A protein and the small-molecule ligand that binds it are described below.
Small molecule (SMILES): CC(=O)N[C@H]1[C@H](O[C@H]2[C@H](O)[C@@H](NC(C)=O)CO[C@@H]2CO)O[C@H](CO)[C@@H](O[C@@H]2O[C@H](CO)[C@@H](O)[C@H](O)[C@@H]2O)[C@@H]1O

Binding-site contacts:
Ligand atom O6 contacts residue GLN580 of chain 1.A at 3.5 Å (h-bond).
Ligand atom O7 contacts residue ASN331 of chain 1.A at 3.5 Å (h-bond).
Ligand atom C2 contacts residue ASN331 of chain 1.A at 2.6 Å.
Ligand atom C3 contacts residue ASN331 of chain 1.A at 3.8 Å.
Ligand atom C4 contacts residue ASN331 of chain 1.A at 4.3 Å.
Ligand atom C7 contacts residue ASN331 of chain 1.A at 3.4 Å.
Ligand atom C5 contacts residue ASN331 of chain 1.A at 3.7 Å.
Ligand atom C6 contacts residue GLN580 of chain 1.A at 4.0 Å.
Ligand atom N2 contacts residue ASN331 of chain 1.A at 2.9 Å (h-bond).
Ligand atom C8 contacts residue ASN331 of chain 1.A at 4.4 Å.
Ligand atom O5 contacts residue ASN331 of chain 1.A at 2.5 Å (h-bond).
Ligand atom O5 contacts residue GLN580 of chain 1.A at 4.0 Å.
Ligand atom C1 contacts residue ASN331 of chain 1.A at 1.4 Å.

Sequence of chain 1.A:
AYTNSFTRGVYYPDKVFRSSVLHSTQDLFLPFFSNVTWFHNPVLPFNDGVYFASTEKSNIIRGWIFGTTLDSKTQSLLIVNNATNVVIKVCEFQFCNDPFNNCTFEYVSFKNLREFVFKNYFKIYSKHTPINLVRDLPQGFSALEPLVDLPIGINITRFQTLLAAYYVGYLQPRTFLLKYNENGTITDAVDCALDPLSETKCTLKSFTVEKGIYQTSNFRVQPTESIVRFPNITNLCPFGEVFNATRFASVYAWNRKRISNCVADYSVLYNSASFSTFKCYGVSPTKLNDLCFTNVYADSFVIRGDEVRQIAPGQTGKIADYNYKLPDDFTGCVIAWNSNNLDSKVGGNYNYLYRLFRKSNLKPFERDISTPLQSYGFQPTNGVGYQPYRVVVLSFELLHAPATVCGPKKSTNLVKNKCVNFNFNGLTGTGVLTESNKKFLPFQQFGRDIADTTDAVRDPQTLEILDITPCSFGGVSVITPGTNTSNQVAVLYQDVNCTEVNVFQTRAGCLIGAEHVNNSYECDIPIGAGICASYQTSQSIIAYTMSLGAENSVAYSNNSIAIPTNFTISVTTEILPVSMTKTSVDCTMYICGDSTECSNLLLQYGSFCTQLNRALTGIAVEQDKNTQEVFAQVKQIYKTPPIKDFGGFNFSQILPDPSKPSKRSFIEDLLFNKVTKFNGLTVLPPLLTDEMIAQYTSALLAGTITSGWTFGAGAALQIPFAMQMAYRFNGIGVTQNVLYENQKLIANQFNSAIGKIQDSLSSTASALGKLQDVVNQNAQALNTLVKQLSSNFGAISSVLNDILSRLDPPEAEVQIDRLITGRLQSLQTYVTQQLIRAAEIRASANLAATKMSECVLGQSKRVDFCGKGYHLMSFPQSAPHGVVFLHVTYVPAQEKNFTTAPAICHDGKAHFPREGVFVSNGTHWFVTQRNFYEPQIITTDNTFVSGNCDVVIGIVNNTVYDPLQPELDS